The protein below binds the small molecule below.
Small molecule (SMILES): [H]/N=C(\N)c1ccc(C(=O)NCCC(=O)N[C@@H](CC(=O)O)C(=O)N[C@@H](Cc2ccccc2)C(=O)O)cc1

Binding-site contacts:
Ligand atom C17 contacts residue MG1 of chain 1.U at 3.2 Å.
Ligand atom N25 contacts residue TYR190 of chain 1.A at 3.8 Å.
Ligand atom C32 contacts residue LEU192 of chain 1.A at 3.2 Å (hydrophobic).
Ligand atom C23 contacts residue TYR190 of chain 1.A at 3.7 Å (hydrophobic).
Ligand atom O19 contacts residue SER123 of chain 1.B at 3.2 Å (h-bond).
Ligand atom N12 contacts residue SER123 of chain 1.B at 3.8 Å.
Ligand atom N36 contacts residue ASP224 of chain 1.A at 2.8 Å (salt-bridge).
Ligand atom C34 contacts residue TYR189 of chain 1.A at 3.7 Å (hydrophobic).
Ligand atom C34 contacts residue ASP224 of chain 1.A at 3.3 Å.
Ligand atom C21 contacts residue ARG216 of chain 1.B at 3.9 Å.
Ligand atom N36 contacts residue PHE160 of chain 1.A at 3.3 Å (h-bond).
Ligand atom C17 contacts residue TYR122 of chain 1.B at 3.7 Å (hydrophobic).
Ligand atom N20 contacts residue ARG216 of chain 1.B at 3.2 Å (salt-bridge).
Ligand atom O19 contacts residue ASN215 of chain 1.B at 3.6 Å.
Ligand atom N35 contacts residue SER225 of chain 1.A at 2.6 Å (h-bond).
Ligand atom C17 contacts residue SER121 of chain 1.B at 3.7 Å.
Ligand atom C26 contacts residue TYR190 of chain 1.A at 3.8 Å (hydrophobic).
Ligand atom O14 contacts residue TYR122 of chain 1.B at 3.8 Å.
Ligand atom C34 contacts residue PHE160 of chain 1.A at 3.9 Å (hydrophobic).
Ligand atom C29 contacts residue TYR190 of chain 1.A at 3.5 Å (hydrophobic).
Ligand atom N36 contacts residue TYR189 of chain 1.A at 3.1 Å (h-bond).
Ligand atom C17 contacts residue ASN215 of chain 1.B at 3.0 Å.
Ligand atom C31 contacts residue TYR190 of chain 1.A at 3.9 Å (hydrophobic).
Ligand atom C23 contacts residue ARG216 of chain 1.B at 3.7 Å.
Ligand atom C16 contacts residue ASN215 of chain 1.B at 3.0 Å.
Ligand atom C30 contacts residue TYR190 of chain 1.A at 3.4 Å (hydrophobic).
Ligand atom C28 contacts residue TYR190 of chain 1.A at 3.7 Å (hydrophobic).
Ligand atom O18 contacts residue ASN215 of chain 1.B at 3.0 Å (h-bond).
Ligand atom O19 contacts residue SER121 of chain 1.B at 3.2 Å.
Ligand atom O19 contacts residue TYR122 of chain 1.B at 3.7 Å.
Ligand atom N35 contacts residue ASP224 of chain 1.A at 2.8 Å (salt-bridge).
Ligand atom O18 contacts residue SER121 of chain 1.B at 3.4 Å.
Ligand atom O22 contacts residue ALA218 of chain 1.B at 3.6 Å.
Ligand atom O19 contacts residue GLU220 of chain 1.B at 2.7 Å (salt-bridge).
Ligand atom C17 contacts residue GLU220 of chain 1.B at 3.4 Å.
Ligand atom O18 contacts residue ARG214 of chain 1.B at 3.7 Å.
Ligand atom C32 contacts residue PHE231 of chain 1.A at 3.5 Å (hydrophobic).
Ligand atom O19 contacts residue MG1 of chain 1.U at 2.0 Å.
Ligand atom O18 contacts residue TYR122 of chain 1.B at 2.8 Å (h-bond).
Ligand atom C30 contacts residue PHE160 of chain 1.A at 3.4 Å (hydrophobic).

Sequence of chain 1.B:
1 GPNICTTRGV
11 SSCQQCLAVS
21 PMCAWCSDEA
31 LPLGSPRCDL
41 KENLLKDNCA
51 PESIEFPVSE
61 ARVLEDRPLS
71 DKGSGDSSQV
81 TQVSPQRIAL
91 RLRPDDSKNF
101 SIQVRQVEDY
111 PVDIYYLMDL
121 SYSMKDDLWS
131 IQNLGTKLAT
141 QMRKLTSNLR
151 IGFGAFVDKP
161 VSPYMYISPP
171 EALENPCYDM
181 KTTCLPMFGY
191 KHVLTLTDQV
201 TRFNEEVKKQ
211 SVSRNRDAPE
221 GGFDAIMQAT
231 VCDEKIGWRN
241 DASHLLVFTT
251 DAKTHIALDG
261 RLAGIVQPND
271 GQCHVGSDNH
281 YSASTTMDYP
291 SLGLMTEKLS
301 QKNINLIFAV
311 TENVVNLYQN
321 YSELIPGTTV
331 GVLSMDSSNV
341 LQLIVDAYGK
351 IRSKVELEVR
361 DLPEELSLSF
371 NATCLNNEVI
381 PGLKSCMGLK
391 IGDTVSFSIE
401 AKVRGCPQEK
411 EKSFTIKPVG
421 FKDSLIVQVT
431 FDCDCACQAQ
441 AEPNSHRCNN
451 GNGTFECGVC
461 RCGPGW

Sequence of chain 1.A:
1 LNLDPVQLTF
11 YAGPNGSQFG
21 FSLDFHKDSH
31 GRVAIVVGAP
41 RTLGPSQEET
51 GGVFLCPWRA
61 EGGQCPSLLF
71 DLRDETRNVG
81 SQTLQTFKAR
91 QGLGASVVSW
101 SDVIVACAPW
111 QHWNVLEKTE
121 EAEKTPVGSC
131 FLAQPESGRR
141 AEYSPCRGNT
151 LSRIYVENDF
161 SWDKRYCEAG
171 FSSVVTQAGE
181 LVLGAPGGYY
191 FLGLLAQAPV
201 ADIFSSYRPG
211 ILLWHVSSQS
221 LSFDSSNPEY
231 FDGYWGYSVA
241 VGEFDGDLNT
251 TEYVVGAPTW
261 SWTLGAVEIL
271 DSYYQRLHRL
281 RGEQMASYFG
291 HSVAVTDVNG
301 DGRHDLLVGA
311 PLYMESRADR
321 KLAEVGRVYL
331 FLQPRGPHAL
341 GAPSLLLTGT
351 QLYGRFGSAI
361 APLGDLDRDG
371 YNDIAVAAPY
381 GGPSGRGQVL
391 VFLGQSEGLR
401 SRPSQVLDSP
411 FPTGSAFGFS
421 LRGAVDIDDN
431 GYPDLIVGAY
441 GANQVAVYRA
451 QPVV